Sequence of chain 1.A:
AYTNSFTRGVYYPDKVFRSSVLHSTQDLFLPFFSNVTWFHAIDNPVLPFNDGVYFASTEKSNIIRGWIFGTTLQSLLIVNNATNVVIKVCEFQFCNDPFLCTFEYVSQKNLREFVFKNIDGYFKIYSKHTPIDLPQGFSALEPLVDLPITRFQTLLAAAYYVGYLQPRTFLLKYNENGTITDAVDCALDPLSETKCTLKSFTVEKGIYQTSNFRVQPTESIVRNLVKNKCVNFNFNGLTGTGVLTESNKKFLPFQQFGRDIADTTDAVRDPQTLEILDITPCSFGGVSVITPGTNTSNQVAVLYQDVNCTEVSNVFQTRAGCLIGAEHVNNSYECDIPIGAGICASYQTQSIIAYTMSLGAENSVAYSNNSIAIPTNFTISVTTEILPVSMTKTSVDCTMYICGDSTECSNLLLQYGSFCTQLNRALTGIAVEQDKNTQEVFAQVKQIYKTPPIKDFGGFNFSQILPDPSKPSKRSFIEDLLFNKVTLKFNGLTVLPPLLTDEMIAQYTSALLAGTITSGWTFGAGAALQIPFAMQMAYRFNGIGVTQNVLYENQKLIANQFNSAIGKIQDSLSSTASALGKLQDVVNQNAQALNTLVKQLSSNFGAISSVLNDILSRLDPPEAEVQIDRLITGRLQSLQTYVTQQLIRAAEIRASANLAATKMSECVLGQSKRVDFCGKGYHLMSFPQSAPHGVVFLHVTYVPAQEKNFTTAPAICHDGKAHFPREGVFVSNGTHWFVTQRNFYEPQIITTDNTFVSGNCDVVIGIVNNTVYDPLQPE

The protein below binds the small molecule below.
Small molecule (SMILES): CC(=O)N[C@@H]1[C@@H](O)[C@H](O)[C@@H](CO)O[C@H]1O

Binding-site contacts:
Ligand atom O7 contacts residue ASN1134 of chain 1.A at 2.9 Å (h-bond).
Ligand atom C3 contacts residue ASN1134 of chain 1.A at 3.8 Å.
Ligand atom C7 contacts residue ASN1134 of chain 1.A at 3.1 Å.
Ligand atom C1 contacts residue ASN1134 of chain 1.A at 1.4 Å.
Ligand atom C5 contacts residue ASN1134 of chain 1.A at 3.6 Å.
Ligand atom O5 contacts residue ASN1134 of chain 1.A at 2.3 Å (h-bond).
Ligand atom O6 contacts residue ASN1134 of chain 1.A at 4.3 Å.
Ligand atom C8 contacts residue ASN1134 of chain 1.A at 3.6 Å.
Ligand atom C2 contacts residue ASN1134 of chain 1.A at 2.5 Å.
Ligand atom N2 contacts residue ASN1134 of chain 1.A at 3.0 Å (h-bond).
Ligand atom C4 contacts residue ASN1134 of chain 1.A at 4.2 Å.